Binding-site contacts:
Ligand atom CB contacts residue LYS205 of chain 1.A at 3.3 Å.
Ligand atom OP4 contacts residue GLY83 of chain 1.A at 3.4 Å.
Ligand atom O2 contacts residue ARG367 of chain 1.A at 2.8 Å (salt-bridge).
Ligand atom OP3 contacts residue TYR53 of chain 1.D at 3.6 Å.
Ligand atom OP3 contacts residue SER204 of chain 1.A at 2.6 Å (h-bond).
Ligand atom OP1 contacts residue ARG55 of chain 1.D at 2.8 Å (salt-bridge).
Ligand atom P contacts residue GLY83 of chain 1.A at 3.4 Å.
Ligand atom O2 contacts residue ASN155 of chain 1.A at 2.9 Å (h-bond).
Ligand atom CA contacts residue LYS205 of chain 1.A at 3.4 Å.
Ligand atom O2 contacts residue THR347 of chain 1.A at 3.5 Å.
Ligand atom C4A contacts residue TYR108 of chain 1.A at 3.5 Å (hydrophobic).
Ligand atom N contacts residue LYS205 of chain 1.A at 3.3 Å.
Ligand atom O3 contacts residue ASN155 of chain 1.A at 2.7 Å (h-bond).
Ligand atom OP1 contacts residue GLY83 of chain 1.A at 3.1 Å (h-bond).
Ligand atom O2 contacts residue TYR108 of chain 1.A at 3.6 Å.
Ligand atom CA contacts residue TYR108 of chain 1.A at 3.3 Å (hydrophobic).
Ligand atom C2A contacts residue ASP180 of chain 1.A at 3.4 Å.
Ligand atom N1 contacts residue ASP180 of chain 1.A at 2.6 Å (salt-bridge).
Ligand atom OP2 contacts residue TYR53 of chain 1.D at 2.5 Å (h-bond).
Ligand atom O1 contacts residue THR347 of chain 1.A at 3.2 Å.
Ligand atom C5 contacts residue TYR108 of chain 1.A at 3.6 Å (hydrophobic).
Ligand atom C contacts residue THR347 of chain 1.A at 3.5 Å.
Ligand atom OP3 contacts residue GLY83 of chain 1.A at 2.9 Å (h-bond).
Ligand atom OP3 contacts residue GLY215 of chain 1.A at 3.6 Å.
Ligand atom O1 contacts residue SER332 of chain 1.A at 2.8 Å (h-bond).
Ligand atom C6 contacts residue ASP180 of chain 1.A at 3.6 Å.
Ligand atom C4A contacts residue LYS205 of chain 1.A at 3.3 Å.
Ligand atom P contacts residue TYR53 of chain 1.D at 3.6 Å.
Ligand atom CB contacts residue TYR108 of chain 1.A at 3.3 Å (hydrophobic).
Ligand atom C2 contacts residue ASP180 of chain 1.A at 3.4 Å.
Ligand atom OP4 contacts residue SER202 of chain 1.A at 3.0 Å (h-bond).
Ligand atom O1 contacts residue ARG367 of chain 1.A at 3.0 Å (salt-bridge).
Ligand atom CE contacts residue TYR108 of chain 1.A at 3.5 Å (hydrophobic).
Ligand atom N contacts residue TYR108 of chain 1.A at 3.3 Å.
Ligand atom SD contacts residue TYR108 of chain 1.A at 3.2 Å (h-bond).
Ligand atom OP1 contacts residue MET84 of chain 1.A at 3.0 Å (h-bond).
Ligand atom OP1 contacts residue SER82 of chain 1.A at 3.4 Å.
Ligand atom OP2 contacts residue ARG55 of chain 1.D at 3.0 Å (salt-bridge).
Ligand atom OP3 contacts residue SER202 of chain 1.A at 2.6 Å (h-bond).
Ligand atom P contacts residue SER202 of chain 1.A at 3.4 Å.

Sequence of chain 1.A:
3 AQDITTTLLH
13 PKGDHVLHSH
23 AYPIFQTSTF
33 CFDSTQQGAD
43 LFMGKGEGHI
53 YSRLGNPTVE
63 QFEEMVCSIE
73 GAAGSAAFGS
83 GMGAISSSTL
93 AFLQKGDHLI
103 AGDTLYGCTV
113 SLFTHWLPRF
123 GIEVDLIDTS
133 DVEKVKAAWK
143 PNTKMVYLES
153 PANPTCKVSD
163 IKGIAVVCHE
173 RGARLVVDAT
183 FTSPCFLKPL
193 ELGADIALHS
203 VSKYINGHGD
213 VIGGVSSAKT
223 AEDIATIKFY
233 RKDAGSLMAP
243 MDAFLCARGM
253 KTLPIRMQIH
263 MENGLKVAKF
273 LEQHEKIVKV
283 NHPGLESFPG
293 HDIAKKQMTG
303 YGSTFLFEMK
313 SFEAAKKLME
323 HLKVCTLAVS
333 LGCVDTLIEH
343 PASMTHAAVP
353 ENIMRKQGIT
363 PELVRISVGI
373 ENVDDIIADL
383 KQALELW

Sequence of chain 1.D:
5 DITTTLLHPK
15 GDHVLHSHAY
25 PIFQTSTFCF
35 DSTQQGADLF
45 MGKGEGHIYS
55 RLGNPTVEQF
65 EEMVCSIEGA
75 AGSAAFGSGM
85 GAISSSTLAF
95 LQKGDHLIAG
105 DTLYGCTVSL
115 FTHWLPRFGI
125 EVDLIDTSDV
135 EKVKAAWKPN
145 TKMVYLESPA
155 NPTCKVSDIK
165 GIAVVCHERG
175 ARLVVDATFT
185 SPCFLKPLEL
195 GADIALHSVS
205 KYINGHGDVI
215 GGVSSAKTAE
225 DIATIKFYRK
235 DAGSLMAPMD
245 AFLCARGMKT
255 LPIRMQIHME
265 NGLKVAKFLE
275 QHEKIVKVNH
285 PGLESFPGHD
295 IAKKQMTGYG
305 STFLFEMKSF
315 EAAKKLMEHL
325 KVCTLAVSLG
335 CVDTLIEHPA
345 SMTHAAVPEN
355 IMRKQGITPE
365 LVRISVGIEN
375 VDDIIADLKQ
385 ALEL

This small molecule binds to this protein.
Small molecule (SMILES): CSC/C=C(/NCc1c(COP(=O)(O)O)cnc(C)c1O)C(=O)O